Sequence of chain 1.F:
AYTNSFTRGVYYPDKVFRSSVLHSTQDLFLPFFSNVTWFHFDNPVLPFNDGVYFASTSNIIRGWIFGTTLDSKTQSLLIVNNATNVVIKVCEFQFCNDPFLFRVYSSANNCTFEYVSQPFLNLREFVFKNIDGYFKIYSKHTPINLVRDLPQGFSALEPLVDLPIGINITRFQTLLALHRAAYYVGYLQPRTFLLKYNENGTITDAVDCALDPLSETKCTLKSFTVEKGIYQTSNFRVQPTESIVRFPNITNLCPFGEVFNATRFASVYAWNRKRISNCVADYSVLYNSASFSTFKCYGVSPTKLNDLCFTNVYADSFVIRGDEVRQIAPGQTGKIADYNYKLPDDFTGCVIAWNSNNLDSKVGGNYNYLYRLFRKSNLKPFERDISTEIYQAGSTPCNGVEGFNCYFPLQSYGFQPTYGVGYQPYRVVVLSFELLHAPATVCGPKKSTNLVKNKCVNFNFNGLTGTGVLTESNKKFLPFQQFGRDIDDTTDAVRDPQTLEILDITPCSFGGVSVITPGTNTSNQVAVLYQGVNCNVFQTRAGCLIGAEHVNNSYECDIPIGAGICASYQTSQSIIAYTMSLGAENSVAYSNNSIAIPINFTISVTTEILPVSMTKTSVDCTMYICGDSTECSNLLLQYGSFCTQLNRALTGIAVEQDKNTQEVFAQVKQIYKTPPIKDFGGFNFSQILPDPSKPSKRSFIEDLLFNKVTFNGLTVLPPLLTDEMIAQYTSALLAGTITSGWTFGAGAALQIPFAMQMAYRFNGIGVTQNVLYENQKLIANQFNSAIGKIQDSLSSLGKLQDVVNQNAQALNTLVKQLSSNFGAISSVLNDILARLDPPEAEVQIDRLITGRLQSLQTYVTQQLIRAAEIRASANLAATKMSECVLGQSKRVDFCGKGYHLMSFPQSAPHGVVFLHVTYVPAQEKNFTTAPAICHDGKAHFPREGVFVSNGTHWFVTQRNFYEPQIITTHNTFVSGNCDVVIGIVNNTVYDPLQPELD

A small-molecule ligand and the protein it binds are described below.
Small molecule (SMILES): CC(=O)N[C@@H]1[C@@H](O)[C@H](O)[C@@H](CO)O[C@H]1O

Binding-site contacts:
Ligand atom O5 contacts residue ASN193 of chain 1.F at 2.5 Å (h-bond).
Ligand atom O5 contacts residue ASN192 of chain 1.F at 2.9 Å (h-bond).
Ligand atom O7 contacts residue ASN193 of chain 1.F at 4.0 Å.
Ligand atom C5 contacts residue ASN192 of chain 1.F at 3.5 Å.
Ligand atom O6 contacts residue ASN192 of chain 1.F at 4.1 Å.
Ligand atom C1 contacts residue GLU161 of chain 1.F at 4.0 Å.
Ligand atom C1 contacts residue ASN192 of chain 1.F at 3.8 Å.
Ligand atom C4 contacts residue ASN193 of chain 1.F at 4.3 Å.
Ligand atom C1 contacts residue ASN193 of chain 1.F at 1.4 Å.
Ligand atom N2 contacts residue ASN193 of chain 1.F at 2.9 Å (h-bond).
Ligand atom C6 contacts residue ASN192 of chain 1.F at 3.2 Å.
Ligand atom C5 contacts residue ASN193 of chain 1.F at 3.7 Å.
Ligand atom C3 contacts residue ASN193 of chain 1.F at 3.8 Å.
Ligand atom C2 contacts residue ASN193 of chain 1.F at 2.5 Å.
Ligand atom C7 contacts residue ASN193 of chain 1.F at 3.6 Å.